Sequence of chain 1.D:
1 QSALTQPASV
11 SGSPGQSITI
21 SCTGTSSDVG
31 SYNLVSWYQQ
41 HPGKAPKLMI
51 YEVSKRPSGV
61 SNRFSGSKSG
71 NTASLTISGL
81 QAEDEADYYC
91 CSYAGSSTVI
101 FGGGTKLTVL

Binding-site contacts:
Ligand atom C5 contacts residue ASN261 of chain 1.A at 3.7 Å.
Ligand atom C6 contacts residue ASN263 of chain 1.A at 3.6 Å.
Ligand atom C2 contacts residue SER27 of chain 1.D at 4.2 Å.
Ligand atom O3 contacts residue TYR32 of chain 1.D at 3.8 Å.
Ligand atom O7 contacts residue SER96 of chain 1.D at 3.3 Å (h-bond).
Ligand atom C2 contacts residue GLN1 of chain 1.D at 4.1 Å.
Ligand atom O7 contacts residue TYR32 of chain 1.D at 3.9 Å.
Ligand atom C8 contacts residue ASN261 of chain 1.A at 4.2 Å.
Ligand atom N2 contacts residue ASN261 of chain 1.A at 2.8 Å (h-bond).
Ligand atom O7 contacts residue GLY95 of chain 1.D at 3.7 Å.
Ligand atom C7 contacts residue ASN261 of chain 1.A at 3.6 Å.
Ligand atom O7 contacts residue ASN261 of chain 1.A at 4.2 Å.
Ligand atom O2 contacts residue SER27 of chain 1.D at 4.4 Å.
Ligand atom O5 contacts residue ASN261 of chain 1.A at 2.4 Å (h-bond).
Ligand atom C4 contacts residue ASN261 of chain 1.A at 4.2 Å.
Ligand atom C6 contacts residue ALA94 of chain 1.D at 4.1 Å (hydrophobic).
Ligand atom O6 contacts residue GLN1 of chain 1.D at 3.3 Å.
Ligand atom O6 contacts residue ASN263 of chain 1.A at 3.7 Å.
Ligand atom C4 contacts residue GLN1 of chain 1.D at 4.2 Å.
Ligand atom O3 contacts residue SER27 of chain 1.D at 4.1 Å.
Ligand atom O5 contacts residue ASN262 of chain 1.A at 3.9 Å.
Ligand atom C1 contacts residue ASN261 of chain 1.A at 1.4 Å.
Ligand atom O7 contacts residue TYR93 of chain 1.D at 3.7 Å.
Ligand atom C1 contacts residue SER96 of chain 1.D at 4.2 Å.
Ligand atom C5 contacts residue SER96 of chain 1.D at 4.0 Å.
Ligand atom O5 contacts residue ILE283 of chain 1.A at 4.4 Å.
Ligand atom C1 contacts residue ASN262 of chain 1.A at 4.3 Å.
Ligand atom O6 contacts residue ALA94 of chain 1.D at 4.1 Å.
Ligand atom C2 contacts residue ASN261 of chain 1.A at 2.4 Å.
Ligand atom O5 contacts residue GLN1 of chain 1.D at 4.4 Å.
Ligand atom C3 contacts residue ASN261 of chain 1.A at 3.7 Å.
Ligand atom O5 contacts residue SER96 of chain 1.D at 4.3 Å.
Ligand atom C7 contacts residue TYR93 of chain 1.D at 4.4 Å (hydrophobic).
Ligand atom O3 contacts residue SER96 of chain 1.D at 4.2 Å.
Ligand atom O2 contacts residue GLN1 of chain 1.D at 2.7 Å (h-bond).
Ligand atom C1 contacts residue ILE283 of chain 1.A at 4.4 Å (hydrophobic).
Ligand atom C8 contacts residue TYR93 of chain 1.D at 4.3 Å (hydrophobic).
Ligand atom C8 contacts residue TYR32 of chain 1.D at 4.4 Å (hydrophobic).
Ligand atom C7 contacts residue TYR32 of chain 1.D at 4.1 Å (hydrophobic).
Ligand atom C7 contacts residue SER96 of chain 1.D at 4.4 Å.

Sequence of chain 1.A:
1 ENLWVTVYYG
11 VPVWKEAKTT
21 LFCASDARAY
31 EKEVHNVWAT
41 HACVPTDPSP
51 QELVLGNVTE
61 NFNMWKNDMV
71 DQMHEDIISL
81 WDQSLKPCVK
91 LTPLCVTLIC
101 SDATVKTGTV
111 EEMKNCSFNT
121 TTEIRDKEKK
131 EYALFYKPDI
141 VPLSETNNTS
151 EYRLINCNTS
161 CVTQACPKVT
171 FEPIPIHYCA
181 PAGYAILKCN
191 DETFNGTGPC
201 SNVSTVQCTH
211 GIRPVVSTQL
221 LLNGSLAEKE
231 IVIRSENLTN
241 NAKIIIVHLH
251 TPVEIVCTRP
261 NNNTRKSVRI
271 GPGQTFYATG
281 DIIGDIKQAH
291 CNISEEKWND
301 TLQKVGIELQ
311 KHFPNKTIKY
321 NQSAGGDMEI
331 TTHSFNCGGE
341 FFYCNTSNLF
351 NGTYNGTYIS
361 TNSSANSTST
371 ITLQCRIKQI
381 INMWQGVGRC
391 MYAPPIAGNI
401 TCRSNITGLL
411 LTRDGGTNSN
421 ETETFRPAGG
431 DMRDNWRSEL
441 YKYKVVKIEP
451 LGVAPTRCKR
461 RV

The small molecule below binds the protein below.
Small molecule (SMILES): CC(=O)N[C@H]1[C@H](O[C@H]2[C@H](O)[C@@H](NC(C)=O)CO[C@@H]2CO)O[C@H](CO)[C@@H](O[C@@H]2O[C@H](CO)[C@@H](O[C@@H]3O[C@H](CO)[C@@H](O)[C@H](O)[C@H]3NC(C)=O)[C@H](O)[C@@H]2O)[C@@H]1O